Sequence of chain 1.B:
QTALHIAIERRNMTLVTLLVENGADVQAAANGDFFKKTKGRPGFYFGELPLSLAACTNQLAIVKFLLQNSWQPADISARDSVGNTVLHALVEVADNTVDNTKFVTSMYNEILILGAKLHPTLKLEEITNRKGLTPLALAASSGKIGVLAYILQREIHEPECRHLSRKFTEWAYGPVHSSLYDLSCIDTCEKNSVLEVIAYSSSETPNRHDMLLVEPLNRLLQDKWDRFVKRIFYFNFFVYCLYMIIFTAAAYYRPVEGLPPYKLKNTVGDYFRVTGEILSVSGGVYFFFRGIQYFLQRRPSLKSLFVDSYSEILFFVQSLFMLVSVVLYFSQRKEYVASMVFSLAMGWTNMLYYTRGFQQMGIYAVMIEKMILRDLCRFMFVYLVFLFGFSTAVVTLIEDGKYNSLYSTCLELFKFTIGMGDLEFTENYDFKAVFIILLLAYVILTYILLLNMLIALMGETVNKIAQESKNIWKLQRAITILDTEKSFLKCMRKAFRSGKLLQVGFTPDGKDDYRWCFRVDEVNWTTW

Sequence of chain 1.A:
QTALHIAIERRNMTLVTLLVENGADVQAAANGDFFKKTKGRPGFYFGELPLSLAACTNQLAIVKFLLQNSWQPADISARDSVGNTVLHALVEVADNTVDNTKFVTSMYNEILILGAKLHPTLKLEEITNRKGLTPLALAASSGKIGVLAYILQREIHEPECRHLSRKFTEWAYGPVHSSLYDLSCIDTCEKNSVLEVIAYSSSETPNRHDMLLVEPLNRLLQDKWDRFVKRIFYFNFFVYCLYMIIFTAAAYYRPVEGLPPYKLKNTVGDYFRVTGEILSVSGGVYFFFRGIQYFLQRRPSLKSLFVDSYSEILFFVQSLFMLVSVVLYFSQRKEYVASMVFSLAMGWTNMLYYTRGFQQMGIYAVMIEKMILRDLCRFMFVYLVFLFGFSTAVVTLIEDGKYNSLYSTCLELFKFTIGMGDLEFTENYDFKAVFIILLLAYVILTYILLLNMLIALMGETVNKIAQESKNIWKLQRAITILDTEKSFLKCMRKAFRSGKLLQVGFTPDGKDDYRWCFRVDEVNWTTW

The protein below binds the small molecule below.
Small molecule (SMILES): C=C(C)[C@]12C[C@@H](C)[C@@]34O[C@](Cc5ccccc5)(O[C@@H]1[C@@H]3C=C(COC(=O)Cc1ccc(O)c(OC)c1)C[C@]1(O)C(=O)C(C)=C[C@@H]41)O2

Binding-site contacts:
Ligand atom CAU contacts residue THR446 of chain 1.A at 3.7 Å.
Ligand atom CBL contacts residue LEU542 of chain 1.B at 3.7 Å (hydrophobic).
Ligand atom OAI contacts residue SER408 of chain 1.A at 3.7 Å.
Ligand atom CBL contacts residue ILE541 of chain 1.B at 3.9 Å (hydrophobic).
Ligand atom CAU contacts residue LEU542 of chain 1.B at 3.8 Å (hydrophobic).
Ligand atom OAH contacts residue SER408 of chain 1.A at 3.0 Å.
Ligand atom CBM contacts residue LEU449 of chain 1.A at 3.9 Å (hydrophobic).
Ligand atom OAE contacts residue THR446 of chain 1.A at 3.0 Å (h-bond).
Ligand atom CBT contacts residue LEU411 of chain 1.A at 3.7 Å (hydrophobic).
Ligand atom CBJ contacts residue LEU542 of chain 1.B at 3.7 Å (hydrophobic).
Ligand atom CAK contacts residue LEU411 of chain 1.A at 3.8 Å (hydrophobic).
Ligand atom CBQ contacts residue LEU411 of chain 1.A at 3.9 Å (hydrophobic).
Ligand atom OAE contacts residue ALA442 of chain 1.A at 3.8 Å.
Ligand atom CBC contacts residue ILE469 of chain 1.A at 3.4 Å (hydrophobic).
Ligand atom OAE contacts residue MET443 of chain 1.A at 3.7 Å.
Ligand atom CBT contacts residue SER408 of chain 1.A at 3.5 Å.
Ligand atom CAN contacts residue MET443 of chain 1.A at 3.9 Å (hydrophobic).
Ligand atom CAL contacts residue TYR407 of chain 1.A at 3.9 Å (hydrophobic).
Ligand atom OAH contacts residue TYR450 of chain 1.A at 3.5 Å.
Ligand atom CBF contacts residue ALA442 of chain 1.A at 3.8 Å (hydrophobic).
Ligand atom CAZ contacts residue THR446 of chain 1.A at 3.9 Å.
Ligand atom OAD contacts residue THR446 of chain 1.A at 3.9 Å.
Ligand atom OAD contacts residue MET443 of chain 1.A at 3.5 Å.
Ligand atom CBR contacts residue ALA462 of chain 1.A at 3.8 Å (hydrophobic).
Ligand atom CAP contacts residue LEU411 of chain 1.A at 3.2 Å (hydrophobic).
Ligand atom CAV contacts residue LEU411 of chain 1.A at 3.9 Å (hydrophobic).
Ligand atom CBJ contacts residue LEU473 of chain 1.A at 3.7 Å (hydrophobic).
Ligand atom CBT contacts residue PHE412 of chain 1.A at 3.8 Å (hydrophobic).
Ligand atom OAI contacts residue ARG453 of chain 1.A at 3.6 Å.
Ligand atom CAM contacts residue LEU411 of chain 1.A at 3.8 Å (hydrophobic).
Ligand atom OAG contacts residue TYR407 of chain 1.A at 3.0 Å (h-bond).
Ligand atom CBC contacts residue LEU542 of chain 1.B at 3.9 Å (hydrophobic).
Ligand atom OAF contacts residue PHE483 of chain 1.B at 3.5 Å.
Ligand atom OAE contacts residue PHE487 of chain 1.B at 3.7 Å.
Ligand atom CBO contacts residue LEU411 of chain 1.A at 3.5 Å (hydrophobic).
Ligand atom CBT contacts residue ASN447 of chain 1.A at 3.1 Å.
Ligand atom CBM contacts residue THR446 of chain 1.A at 3.3 Å.
Ligand atom OAG contacts residue LEU411 of chain 1.A at 3.5 Å.
Ligand atom CAZ contacts residue MET443 of chain 1.A at 3.9 Å (hydrophobic).
Ligand atom CBT contacts residue TYR450 of chain 1.A at 3.9 Å (hydrophobic).